Binding-site contacts:
Ligand atom C14 contacts residue LEU25 of chain 1.A at 3.7 Å (hydrophobic).
Ligand atom N7 contacts residue CYS82 of chain 1.A at 3.5 Å (h-bond).
Ligand atom C6 contacts residue MET97 of chain 1.A at 3.9 Å (hydrophobic).
Ligand atom C2 contacts residue MET100 of chain 1.A at 3.7 Å (hydrophobic).
Ligand atom C1 contacts residue MET100 of chain 1.A at 3.4 Å (hydrophobic).
Ligand atom C1 contacts residue ALA50 of chain 1.A at 3.7 Å (hydrophobic).
Ligand atom C9 contacts residue GLN98 of chain 1.A at 3.5 Å.
Ligand atom N7 contacts residue MET100 of chain 1.A at 3.7 Å.
Ligand atom C3 contacts residue ALA50 of chain 1.A at 4.0 Å (hydrophobic).
Ligand atom C9 contacts residue CYS82 of chain 1.A at 2.7 Å (hydrophobic).
Ligand atom C8 contacts residue CYS82 of chain 1.A at 2.7 Å (hydrophobic).
Ligand atom N12 contacts residue ALA50 of chain 1.A at 3.9 Å.
Ligand atom C3 contacts residue LEU151 of chain 1.A at 3.9 Å (hydrophobic).
Ligand atom C8 contacts residue MET97 of chain 1.A at 3.5 Å (hydrophobic).
Ligand atom C1 contacts residue GLN98 of chain 1.A at 3.2 Å.
Ligand atom O10 contacts residue CYS82 of chain 1.A at 2.6 Å (h-bond).
Ligand atom N7 contacts residue MET97 of chain 1.A at 3.6 Å.
Ligand atom N12 contacts residue MET100 of chain 1.A at 2.9 Å (h-bond).
Ligand atom C4 contacts residue LEU151 of chain 1.A at 3.7 Å (hydrophobic).
Ligand atom C6 contacts residue MET100 of chain 1.A at 4.0 Å (hydrophobic).
Ligand atom C11 contacts residue CYS82 of chain 1.A at 1.9 Å (hydrophobic).
Ligand atom N7 contacts residue LEU151 of chain 1.A at 4.0 Å.
Ligand atom C9 contacts residue MET97 of chain 1.A at 3.4 Å (hydrophobic).
Ligand atom C4 contacts residue MET97 of chain 1.A at 4.0 Å (hydrophobic).
Ligand atom O10 contacts residue MET97 of chain 1.A at 4.0 Å.
Ligand atom C13 contacts residue LEU25 of chain 1.A at 3.8 Å (hydrophobic).
Ligand atom C5 contacts residue MET97 of chain 1.A at 3.4 Å (hydrophobic).
Ligand atom C2 contacts residue ALA50 of chain 1.A at 3.6 Å (hydrophobic).
Ligand atom C5 contacts residue LEU151 of chain 1.A at 3.5 Å (hydrophobic).
Ligand atom O10 contacts residue THR161 of chain 1.A at 3.4 Å (h-bond).
Ligand atom C6 contacts residue GLN98 of chain 1.A at 3.6 Å.
Ligand atom C8 contacts residue GLN98 of chain 1.A at 3.7 Å.
Ligand atom N7 contacts residue GLN98 of chain 1.A at 2.8 Å (h-bond).
Ligand atom C2 contacts residue LEU151 of chain 1.A at 3.8 Å (hydrophobic).
Ligand atom N12 contacts residue LEU99 of chain 1.A at 4.0 Å.
Ligand atom C9 contacts residue ARG83 of chain 1.A at 3.4 Å.
Ligand atom C1 contacts residue LEU151 of chain 1.A at 3.6 Å (hydrophobic).
Ligand atom C6 contacts residue LEU151 of chain 1.A at 3.4 Å (hydrophobic).
Ligand atom C11 contacts residue ARG83 of chain 1.A at 3.2 Å.
Ligand atom C13 contacts residue MET100 of chain 1.A at 3.2 Å (hydrophobic).

Sequence of chain 1.A:
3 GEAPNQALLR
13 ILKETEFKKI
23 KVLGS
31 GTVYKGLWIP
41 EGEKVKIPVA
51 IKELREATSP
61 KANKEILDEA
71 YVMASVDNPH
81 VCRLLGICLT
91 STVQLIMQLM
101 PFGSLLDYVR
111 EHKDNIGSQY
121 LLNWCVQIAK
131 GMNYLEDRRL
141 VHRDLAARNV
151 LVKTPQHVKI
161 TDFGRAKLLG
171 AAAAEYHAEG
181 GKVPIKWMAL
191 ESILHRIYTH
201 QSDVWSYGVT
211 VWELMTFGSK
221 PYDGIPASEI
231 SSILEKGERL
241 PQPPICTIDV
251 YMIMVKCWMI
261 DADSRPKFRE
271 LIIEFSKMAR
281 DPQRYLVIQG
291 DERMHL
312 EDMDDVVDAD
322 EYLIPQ

This small molecule binds to this protein.
Small molecule (SMILES): C=CC(=O)Nc1ccc2cccnc2c1